Sequence of chain 1.A:
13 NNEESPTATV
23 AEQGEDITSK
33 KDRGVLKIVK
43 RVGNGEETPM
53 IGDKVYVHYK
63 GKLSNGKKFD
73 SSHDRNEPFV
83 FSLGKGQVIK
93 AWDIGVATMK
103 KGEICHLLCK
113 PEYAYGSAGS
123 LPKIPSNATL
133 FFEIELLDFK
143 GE

Binding-site contacts:
Ligand atom C6 contacts residue TYR61 of chain 1.A at 3.5 Å (hydrophobic).
Ligand atom C13 contacts residue PHE23 of chain 1.B at 3.5 Å (hydrophobic).
Ligand atom C50 contacts residue THR82 of chain 1.B at 3.2 Å.
Ligand atom O4 contacts residue TYR61 of chain 1.A at 3.4 Å.
Ligand atom C49 contacts residue PHE23 of chain 1.B at 3.6 Å (hydrophobic).
Ligand atom C4 contacts residue TRP94 of chain 1.A at 3.6 Å (hydrophobic).
Ligand atom O4 contacts residue PHE134 of chain 1.A at 3.6 Å.
Ligand atom C28 contacts residue GLN89 of chain 1.A at 3.6 Å.
Ligand atom O7 contacts residue HIS75 of chain 1.A at 3.4 Å (h-bond).
Ligand atom O11 contacts residue VAL90 of chain 1.A at 3.5 Å.
Ligand atom O4 contacts residue PHE71 of chain 1.A at 3.1 Å.
Ligand atom O6 contacts residue ASP72 of chain 1.A at 2.7 Å (salt-bridge).
Ligand atom O5 contacts residue TYR61 of chain 1.A at 3.4 Å (h-bond).
Ligand atom C49 contacts residue TYR117 of chain 1.A at 3.3 Å (hydrophobic).
Ligand atom C3 contacts residue TRP94 of chain 1.A at 3.5 Å (hydrophobic).
Ligand atom C8 contacts residue TYR117 of chain 1.A at 3.3 Å (hydrophobic).
Ligand atom C30 contacts residue GLN89 of chain 1.A at 3.3 Å.
Ligand atom C10 contacts residue ASP72 of chain 1.A at 3.5 Å.
Ligand atom C35 contacts residue TYR117 of chain 1.A at 3.4 Å (hydrophobic).
Ligand atom O5 contacts residue ASP72 of chain 1.A at 3.4 Å (salt-bridge).
Ligand atom O11 contacts residue PHE81 of chain 1.A at 3.5 Å.
Ligand atom O1 contacts residue TYR117 of chain 1.A at 3.3 Å (h-bond).
Ligand atom O6 contacts residue LYS125 of chain 1.A at 3.5 Å (salt-bridge).
Ligand atom O13 contacts residue GLY88 of chain 1.A at 2.8 Å (h-bond).
Ligand atom O2 contacts residue VAL90 of chain 1.A at 3.1 Å.
Ligand atom C41 contacts residue VAL90 of chain 1.A at 3.5 Å (hydrophobic).
Ligand atom C45 contacts residue LEU15 of chain 1.B at 3.6 Å (hydrophobic).
Ligand atom N7 contacts residue TYR117 of chain 1.A at 3.6 Å.
Ligand atom O3 contacts residue TYR117 of chain 1.A at 2.6 Å (h-bond).
Ligand atom C51 contacts residue SER19 of chain 1.B at 3.4 Å.
Ligand atom C1 contacts residue TYR117 of chain 1.A at 3.2 Å (hydrophobic).
Ligand atom C21 contacts residue TYR89 of chain 1.B at 3.6 Å (hydrophobic).
Ligand atom C50 contacts residue ASP86 of chain 1.B at 3.5 Å.
Ligand atom O10 contacts residue GLN89 of chain 1.A at 2.6 Å (h-bond).
Ligand atom C37 contacts residue GLN89 of chain 1.A at 3.5 Å.
Ligand atom O2 contacts residue ILE91 of chain 1.A at 2.9 Å (h-bond).
Ligand atom O3 contacts residue PHE134 of chain 1.A at 3.5 Å.
Ligand atom C5 contacts residue TYR61 of chain 1.A at 3.6 Å (hydrophobic).
Ligand atom C2 contacts residue TYR117 of chain 1.A at 3.3 Å (hydrophobic).
Ligand atom O4 contacts residue ASP72 of chain 1.A at 3.4 Å (salt-bridge).

The small molecule below binds the protein below.
Small molecule (SMILES): CO[C@H]1C[C@@H]2CC[C@@H](C)[C@@](O)(O2)C(=O)C(=O)N2CCCC[C@H]2C(=O)O[C@H]([C@H](C)C[C@@H]2CC[C@@H](O)[C@H](OC)C2)CC(=O)[C@H](C)/C=C(\C)[C@@H](O)[C@@H](OC)C(=O)[C@H](C)C[C@H](C)/C=C/C=CC=C1C

Sequence of chain 1.B:
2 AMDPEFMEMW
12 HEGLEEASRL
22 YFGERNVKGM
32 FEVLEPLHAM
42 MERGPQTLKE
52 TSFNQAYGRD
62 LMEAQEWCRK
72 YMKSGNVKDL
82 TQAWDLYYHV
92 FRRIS